Sequence of chain 1.B:
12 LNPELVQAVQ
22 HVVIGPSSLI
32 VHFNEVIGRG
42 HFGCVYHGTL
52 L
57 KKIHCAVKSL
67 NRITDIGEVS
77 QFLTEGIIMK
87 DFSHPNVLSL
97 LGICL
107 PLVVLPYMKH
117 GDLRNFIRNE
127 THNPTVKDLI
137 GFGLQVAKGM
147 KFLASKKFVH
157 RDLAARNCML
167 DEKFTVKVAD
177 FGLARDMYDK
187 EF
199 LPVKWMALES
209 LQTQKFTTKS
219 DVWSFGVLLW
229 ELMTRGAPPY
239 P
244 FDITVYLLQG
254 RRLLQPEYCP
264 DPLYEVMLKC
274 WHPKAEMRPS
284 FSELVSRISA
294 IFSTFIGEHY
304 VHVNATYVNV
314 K

A small-molecule ligand and the protein it binds are described below.
Small molecule (SMILES): Cn1cc(-c2ccc3ncc(Cc4ccc5ncccc5c4)n3n2)cn1

Binding-site contacts:
Ligand atom C17 contacts residue MET165 of chain 1.B at 3.5 Å (hydrophobic).
Ligand atom C13 contacts residue ASP176 of chain 1.B at 3.6 Å.
Ligand atom C13 contacts residue ALA175 of chain 1.B at 3.8 Å (hydrophobic).
Ligand atom C11 contacts residue ASP118 of chain 1.B at 3.2 Å.
Ligand atom C14 contacts residue ASP176 of chain 1.B at 3.5 Å.
Ligand atom C5 contacts residue TYR184 of chain 1.B at 3.8 Å (hydrophobic).
Ligand atom C7 contacts residue TYR184 of chain 1.B at 3.4 Å (hydrophobic).
Ligand atom C2 contacts residue MET165 of chain 1.B at 3.6 Å (hydrophobic).
Ligand atom C14 contacts residue TYR184 of chain 1.B at 3.6 Å (hydrophobic).
Ligand atom C12 contacts residue TYR184 of chain 1.B at 3.6 Å (hydrophobic).
Ligand atom N2 contacts residue TYR184 of chain 1.B at 3.4 Å.
Ligand atom C3 contacts residue MET165 of chain 1.B at 3.5 Å (hydrophobic).
Ligand atom C14 contacts residue ALA175 of chain 1.B at 3.6 Å (hydrophobic).
Ligand atom C12 contacts residue ARG162 of chain 1.B at 3.4 Å.
Ligand atom C16 contacts residue MET165 of chain 1.B at 3.8 Å (hydrophobic).
Ligand atom N6 contacts residue ASP176 of chain 1.B at 2.9 Å (salt-bridge).
Ligand atom N3 contacts residue TYR184 of chain 1.B at 3.5 Å.
Ligand atom C2 contacts residue ALA62 of chain 1.B at 3.5 Å (hydrophobic).
Ligand atom C9 contacts residue TYR184 of chain 1.B at 3.6 Å (hydrophobic).
Ligand atom C6 contacts residue TYR184 of chain 1.B at 3.6 Å (hydrophobic).
Ligand atom C15 contacts residue ALA180 of chain 1.B at 3.6 Å (hydrophobic).
Ligand atom C20 contacts residue TYR113 of chain 1.B at 3.8 Å (hydrophobic).
Ligand atom C15 contacts residue LEU94 of chain 1.B at 3.6 Å (hydrophobic).
Ligand atom C10 contacts residue TYR184 of chain 1.B at 3.6 Å (hydrophobic).
Ligand atom C20 contacts residue MET114 of chain 1.B at 3.1 Å (hydrophobic).
Ligand atom C4 contacts residue MET165 of chain 1.B at 3.6 Å (hydrophobic).
Ligand atom C10 contacts residue ASP118 of chain 1.B at 3.7 Å.
Ligand atom C19 contacts residue ILE38 of chain 1.B at 3.7 Å (hydrophobic).
Ligand atom C10 contacts residue ARG162 of chain 1.B at 3.2 Å.
Ligand atom C1 contacts residue MET165 of chain 1.B at 3.7 Å (hydrophobic).
Ligand atom C18 contacts residue ILE38 of chain 1.B at 3.4 Å (hydrophobic).
Ligand atom C8 contacts residue TYR184 of chain 1.B at 3.4 Å (hydrophobic).
Ligand atom N2 contacts residue MET165 of chain 1.B at 3.4 Å (h-bond).
Ligand atom N5 contacts residue ASP118 of chain 1.B at 3.7 Å.
Ligand atom N6 contacts residue ALA175 of chain 1.B at 3.2 Å.
Ligand atom N1 contacts residue MET114 of chain 1.B at 2.9 Å (h-bond).
Ligand atom C2 contacts residue PRO112 of chain 1.B at 3.7 Å (hydrophobic).
Ligand atom C1 contacts residue ALA62 of chain 1.B at 3.7 Å (hydrophobic).
Ligand atom C14 contacts residue MET165 of chain 1.B at 3.7 Å (hydrophobic).
Ligand atom N3 contacts residue MET165 of chain 1.B at 3.6 Å (h-bond).